Sequence of chain 1.C:
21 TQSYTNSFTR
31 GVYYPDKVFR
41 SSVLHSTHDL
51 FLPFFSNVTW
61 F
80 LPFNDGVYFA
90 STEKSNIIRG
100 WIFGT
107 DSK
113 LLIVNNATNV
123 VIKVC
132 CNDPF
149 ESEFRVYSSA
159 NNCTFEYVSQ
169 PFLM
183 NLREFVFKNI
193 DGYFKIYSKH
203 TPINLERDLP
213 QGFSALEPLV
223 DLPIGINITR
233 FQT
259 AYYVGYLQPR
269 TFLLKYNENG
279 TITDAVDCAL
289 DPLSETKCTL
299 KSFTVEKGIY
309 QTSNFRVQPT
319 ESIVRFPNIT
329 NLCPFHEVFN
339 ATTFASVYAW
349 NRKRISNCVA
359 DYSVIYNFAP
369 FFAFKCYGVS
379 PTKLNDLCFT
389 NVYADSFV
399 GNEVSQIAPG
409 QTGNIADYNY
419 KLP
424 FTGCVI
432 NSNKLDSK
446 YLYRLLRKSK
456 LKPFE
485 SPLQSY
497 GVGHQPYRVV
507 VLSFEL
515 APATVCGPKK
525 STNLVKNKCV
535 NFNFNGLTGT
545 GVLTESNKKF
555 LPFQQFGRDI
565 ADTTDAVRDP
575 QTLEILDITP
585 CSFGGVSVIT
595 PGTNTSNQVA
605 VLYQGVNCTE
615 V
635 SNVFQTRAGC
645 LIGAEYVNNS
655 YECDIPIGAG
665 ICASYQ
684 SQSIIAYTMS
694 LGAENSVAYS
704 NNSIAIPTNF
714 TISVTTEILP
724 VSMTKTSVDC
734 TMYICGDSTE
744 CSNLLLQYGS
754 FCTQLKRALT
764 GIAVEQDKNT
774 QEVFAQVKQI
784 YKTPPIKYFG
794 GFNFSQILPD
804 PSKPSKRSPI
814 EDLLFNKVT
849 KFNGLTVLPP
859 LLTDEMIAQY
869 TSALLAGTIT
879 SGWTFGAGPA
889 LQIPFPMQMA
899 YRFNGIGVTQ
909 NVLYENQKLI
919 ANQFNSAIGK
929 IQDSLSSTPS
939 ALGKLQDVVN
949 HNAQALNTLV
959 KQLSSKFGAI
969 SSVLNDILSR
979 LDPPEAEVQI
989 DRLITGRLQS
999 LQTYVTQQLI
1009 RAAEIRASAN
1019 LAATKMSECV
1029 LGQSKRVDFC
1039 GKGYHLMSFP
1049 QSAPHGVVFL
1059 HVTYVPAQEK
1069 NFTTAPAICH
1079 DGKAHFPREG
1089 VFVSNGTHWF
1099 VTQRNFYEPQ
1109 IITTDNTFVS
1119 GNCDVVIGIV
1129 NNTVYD

Binding-site contacts:
Ligand atom C2 contacts residue ASN1129 of chain 1.C at 2.4 Å.
Ligand atom O7 contacts residue ASN1129 of chain 1.C at 4.5 Å.
Ligand atom N2 contacts residue ASN1129 of chain 1.C at 2.9 Å (h-bond).
Ligand atom C7 contacts residue ASN1129 of chain 1.C at 3.9 Å.
Ligand atom C1 contacts residue ASN1129 of chain 1.C at 1.4 Å.
Ligand atom C3 contacts residue ASN1129 of chain 1.C at 3.8 Å.
Ligand atom C5 contacts residue ASN1129 of chain 1.C at 3.7 Å.
Ligand atom O5 contacts residue ASN1129 of chain 1.C at 2.4 Å (h-bond).
Ligand atom C4 contacts residue ASN1129 of chain 1.C at 4.2 Å.
Ligand atom O6 contacts residue ASN1129 of chain 1.C at 4.2 Å.

This protein binds this small molecule.
Small molecule (SMILES): CC(=O)N[C@@H]1[C@@H](O)[C@H](O)[C@@H](CO)O[C@H]1O